Sequence of chain 36.K:
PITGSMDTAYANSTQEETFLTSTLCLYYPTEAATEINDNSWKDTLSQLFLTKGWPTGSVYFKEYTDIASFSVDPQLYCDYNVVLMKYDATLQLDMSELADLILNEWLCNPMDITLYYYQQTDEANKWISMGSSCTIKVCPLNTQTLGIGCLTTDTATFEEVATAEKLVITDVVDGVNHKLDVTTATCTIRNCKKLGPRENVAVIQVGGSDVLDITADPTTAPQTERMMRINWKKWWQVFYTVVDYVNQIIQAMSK

Binding-site contacts:
Ligand atom C5 contacts residue ASN12 of chain 36.K at 4.2 Å.
Ligand atom N2 contacts residue ASN12 of chain 36.K at 3.8 Å.
Ligand atom O5 contacts residue ASN12 of chain 36.K at 2.8 Å (h-bond).
Ligand atom C1 contacts residue ASN12 of chain 36.K at 2.2 Å.
Ligand atom O7 contacts residue ASN12 of chain 36.K at 3.6 Å.
Ligand atom C2 contacts residue ASN12 of chain 36.K at 3.3 Å.
Ligand atom C7 contacts residue ASN12 of chain 36.K at 3.9 Å.

This small molecule binds to this protein.
Small molecule (SMILES): CC(=O)N[C@H]1[C@H](O[C@H]2[C@H](O)[C@@H](NC(C)=O)CO[C@@H]2CO)O[C@H](CO)[C@@H](O)[C@@H]1O